Sequence of chain 1.A:
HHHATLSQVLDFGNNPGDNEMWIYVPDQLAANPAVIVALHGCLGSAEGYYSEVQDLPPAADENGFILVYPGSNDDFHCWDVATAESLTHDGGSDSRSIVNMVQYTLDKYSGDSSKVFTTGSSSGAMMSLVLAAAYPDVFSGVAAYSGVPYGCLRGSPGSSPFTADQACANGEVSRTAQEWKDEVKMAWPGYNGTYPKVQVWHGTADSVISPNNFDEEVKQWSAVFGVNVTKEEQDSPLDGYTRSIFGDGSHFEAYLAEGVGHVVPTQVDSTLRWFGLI

The small molecule below binds the protein below.
Small molecule (SMILES): CC(=O)N[C@@H]1[C@@H](O)[C@H](O)[C@@H](CO)O[C@H]1O

Binding-site contacts:
Ligand atom C4 contacts residue ASN195 of chain 1.A at 4.2 Å.
Ligand atom C1 contacts residue ASN195 of chain 1.A at 1.4 Å.
Ligand atom C3 contacts residue ASN195 of chain 1.A at 3.8 Å.
Ligand atom C5 contacts residue ASN195 of chain 1.A at 3.6 Å.
Ligand atom O5 contacts residue ASN195 of chain 1.A at 2.3 Å (h-bond).
Ligand atom O7 contacts residue ASN195 of chain 1.A at 4.2 Å.
Ligand atom O6 contacts residue LYS188 of chain 1.A at 3.4 Å (salt-bridge).
Ligand atom N2 contacts residue ASN195 of chain 1.A at 2.9 Å (h-bond).
Ligand atom C7 contacts residue ASN195 of chain 1.A at 3.7 Å.
Ligand atom C2 contacts residue ASN195 of chain 1.A at 2.4 Å.